Binding-site contacts:
Ligand atom O5 contacts residue ASN69 of chain 1.D at 2.8 Å (h-bond).
Ligand atom C1 contacts residue ASN69 of chain 1.D at 2.7 Å.
Ligand atom C2 contacts residue ASN69 of chain 1.D at 4.2 Å.
Ligand atom C2 contacts residue VAL31 of chain 1.D at 4.0 Å (hydrophobic).
Ligand atom N2 contacts residue ASN69 of chain 1.D at 4.3 Å.
Ligand atom C8 contacts residue SER70 of chain 1.D at 3.7 Å.
Ligand atom C6 contacts residue ASN69 of chain 1.D at 4.4 Å.
Ligand atom O3 contacts residue VAL31 of chain 1.D at 3.6 Å.
Ligand atom C6 contacts residue NAG1 of chain 1.X at 4.3 Å.
Ligand atom C5 contacts residue VAL31 of chain 1.D at 4.2 Å (hydrophobic).
Ligand atom C6 contacts residue MET33 of chain 1.D at 3.5 Å (hydrophobic).
Ligand atom C5 contacts residue ASN69 of chain 1.D at 3.7 Å.
Ligand atom C4 contacts residue VAL31 of chain 1.D at 3.8 Å (hydrophobic).
Ligand atom O4 contacts residue VAL31 of chain 1.D at 3.3 Å.
Ligand atom C5 contacts residue MET33 of chain 1.D at 3.7 Å (hydrophobic).
Ligand atom O1 contacts residue ASN69 of chain 1.D at 2.1 Å (h-bond).
Ligand atom O5 contacts residue MET33 of chain 1.D at 4.2 Å.
Ligand atom O7 contacts residue ASN69 of chain 1.D at 3.8 Å.
Ligand atom C7 contacts residue SER70 of chain 1.D at 4.4 Å.
Ligand atom C6 contacts residue LEU24 of chain 1.D at 4.5 Å (hydrophobic).
Ligand atom C7 contacts residue ASN69 of chain 1.D at 3.8 Å.
Ligand atom C5 contacts residue NAG1 of chain 1.X at 4.4 Å.
Ligand atom O1 contacts residue VAL31 of chain 1.D at 3.4 Å (h-bond).
Ligand atom O4 contacts residue NAG1 of chain 1.X at 3.0 Å.
Ligand atom C8 contacts residue ARG57 of chain 1.D at 4.2 Å.
Ligand atom O1 contacts residue MET33 of chain 1.D at 3.9 Å.
Ligand atom C4 contacts residue NAG1 of chain 1.X at 3.2 Å.
Ligand atom C3 contacts residue VAL31 of chain 1.D at 3.0 Å (hydrophobic).
Ligand atom O1 contacts residue SER70 of chain 1.D at 4.2 Å.
Ligand atom C8 contacts residue ASN69 of chain 1.D at 3.4 Å.
Ligand atom O6 contacts residue NAG1 of chain 1.X at 3.0 Å.
Ligand atom C1 contacts residue VAL31 of chain 1.D at 4.3 Å (hydrophobic).
Ligand atom N2 contacts residue VAL31 of chain 1.D at 4.0 Å.
Ligand atom O3 contacts residue NAG1 of chain 1.X at 2.6 Å (h-bond).
Ligand atom C3 contacts residue NAG1 of chain 1.X at 3.7 Å.

A small-molecule ligand and the protein it binds are described below.
Small molecule (SMILES): CC(=O)N[C@@H]1[C@@H](O)[C@H](O)[C@@H](CO)O[C@H]1O

Sequence of chain 1.D:
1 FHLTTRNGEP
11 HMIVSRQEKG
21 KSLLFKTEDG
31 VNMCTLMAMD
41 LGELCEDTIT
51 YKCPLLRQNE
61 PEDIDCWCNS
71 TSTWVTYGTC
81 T